Sequence of chain 1.C:
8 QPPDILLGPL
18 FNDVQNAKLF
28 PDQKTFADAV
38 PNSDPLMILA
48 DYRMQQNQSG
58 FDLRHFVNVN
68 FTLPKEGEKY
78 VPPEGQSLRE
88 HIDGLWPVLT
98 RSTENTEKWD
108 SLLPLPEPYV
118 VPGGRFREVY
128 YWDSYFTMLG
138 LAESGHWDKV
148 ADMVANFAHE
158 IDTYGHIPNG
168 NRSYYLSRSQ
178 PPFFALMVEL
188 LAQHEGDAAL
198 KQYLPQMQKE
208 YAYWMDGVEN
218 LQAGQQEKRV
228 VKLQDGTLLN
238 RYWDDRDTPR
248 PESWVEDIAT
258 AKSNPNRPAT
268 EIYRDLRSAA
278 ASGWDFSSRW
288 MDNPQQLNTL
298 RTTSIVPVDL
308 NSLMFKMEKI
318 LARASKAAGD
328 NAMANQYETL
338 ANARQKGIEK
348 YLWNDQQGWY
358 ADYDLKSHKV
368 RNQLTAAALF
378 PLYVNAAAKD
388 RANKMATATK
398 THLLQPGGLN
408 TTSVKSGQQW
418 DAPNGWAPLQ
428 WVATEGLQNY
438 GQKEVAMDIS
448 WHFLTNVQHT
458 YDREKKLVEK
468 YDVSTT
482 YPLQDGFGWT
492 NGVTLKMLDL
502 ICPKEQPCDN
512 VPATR

This protein binds this small molecule.
Small molecule (SMILES): OC[C@H]1[C@@H]2[C@@H](O)[C@H](O)[C@@H](CO)N2C[C@@H]1O

Binding-site contacts:
Ligand atom O1 contacts residue TRP490 of chain 1.C at 3.5 Å.
Ligand atom C6 contacts residue TRP129 of chain 1.C at 4.0 Å (hydrophobic).
Ligand atom C7 contacts residue ASP130 of chain 1.C at 4.0 Å.
Ligand atom C9 contacts residue TRP417 of chain 1.C at 4.0 Å (hydrophobic).
Ligand atom C1 contacts residue GLC1 of chain 1.BA at 2.4 Å.
Ligand atom C4 contacts residue TRP129 of chain 1.C at 4.1 Å (hydrophobic).
Ligand atom C9 contacts residue TYR482 of chain 1.C at 3.6 Å (hydrophobic).
Ligand atom O3 contacts residue TRP490 of chain 1.C at 4.1 Å.
Ligand atom C6 contacts residue ASP130 of chain 1.C at 3.4 Å.
Ligand atom O4 contacts residue GLN416 of chain 1.C at 3.5 Å (h-bond).
Ligand atom N4 contacts residue GLC1 of chain 1.BA at 2.7 Å (h-bond).
Ligand atom C6 contacts residue TRP490 of chain 1.C at 3.7 Å (hydrophobic).
Ligand atom C7 contacts residue GLC1 of chain 1.BA at 3.3 Å.
Ligand atom O1 contacts residue TRP129 of chain 1.C at 3.4 Å (h-bond).
Ligand atom O4 contacts residue TRP423 of chain 1.C at 4.0 Å.
Ligand atom C2 contacts residue ASP282 of chain 1.C at 3.6 Å.
Ligand atom C9 contacts residue GLC1 of chain 1.BA at 3.5 Å.
Ligand atom C9 contacts residue GLN416 of chain 1.C at 3.6 Å.
Ligand atom O2 contacts residue TYR127 of chain 1.C at 3.9 Å.
Ligand atom C6 contacts residue GLC1 of chain 1.BA at 3.9 Å.
Ligand atom O4 contacts residue TRP417 of chain 1.C at 2.7 Å (h-bond).
Ligand atom C3 contacts residue TYR482 of chain 1.C at 3.7 Å (hydrophobic).
Ligand atom O2 contacts residue GLN177 of chain 1.C at 3.1 Å (h-bond).
Ligand atom C4 contacts residue GLY280 of chain 1.C at 3.7 Å.
Ligand atom C2 contacts residue GLC1 of chain 1.BA at 1.4 Å.
Ligand atom C3 contacts residue PHE123 of chain 1.C at 3.2 Å (hydrophobic).
Ligand atom O1 contacts residue TRP417 of chain 1.C at 3.5 Å.
Ligand atom O3 contacts residue ASP130 of chain 1.C at 2.5 Å (salt-bridge).
Ligand atom C3 contacts residue GLC1 of chain 1.BA at 2.5 Å.
Ligand atom O2 contacts residue TRP129 of chain 1.C at 3.2 Å (h-bond).
Ligand atom O1 contacts residue GLY280 of chain 1.C at 2.7 Å (h-bond).
Ligand atom O4 contacts residue ASP282 of chain 1.C at 3.0 Å (salt-bridge).
Ligand atom O3 contacts residue PHE488 of chain 1.C at 3.4 Å.
Ligand atom O2 contacts residue GLC1 of chain 1.BA at 4.1 Å.
Ligand atom C8 contacts residue ASP130 of chain 1.C at 3.3 Å.
Ligand atom C5 contacts residue GLC1 of chain 1.BA at 3.1 Å.
Ligand atom O2 contacts residue ASP130 of chain 1.C at 2.5 Å (salt-bridge).
Ligand atom C9 contacts residue ASP282 of chain 1.C at 3.6 Å.
Ligand atom C4 contacts residue GLC1 of chain 1.BA at 3.3 Å.
Ligand atom C1 contacts residue ASP282 of chain 1.C at 3.4 Å.